Sequence of chain 2.D:
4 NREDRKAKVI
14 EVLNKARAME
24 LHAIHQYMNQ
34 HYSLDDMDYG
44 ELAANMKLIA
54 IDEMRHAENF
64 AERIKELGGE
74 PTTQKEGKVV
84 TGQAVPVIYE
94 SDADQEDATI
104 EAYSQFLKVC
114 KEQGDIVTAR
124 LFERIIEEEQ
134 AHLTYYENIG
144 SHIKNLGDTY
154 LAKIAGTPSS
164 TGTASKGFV

Binding-site contacts:
Ligand atom CGA contacts residue ARG20 of chain 2.C at 3.3 Å.
Ligand atom NB contacts residue MET57 of chain 2.C at 2.9 Å (h-bond).
Ligand atom C4D contacts residue MET57 of chain 2.D at 3.5 Å (hydrophobic).
Ligand atom O2B contacts residue ARG58 of chain 2.C at 3.2 Å.
Ligand atom CMD contacts residue MET31 of chain 2.C at 3.4 Å (hydrophobic).
Ligand atom O2B contacts residue SER168 of chain 2.D at 2.3 Å (h-bond).
Ligand atom CBB contacts residue ARG58 of chain 2.C at 3.5 Å.
Ligand atom O1D contacts residue HIS28 of chain 2.C at 3.3 Å.
Ligand atom CGC contacts residue SER168 of chain 2.D at 3.3 Å.
Ligand atom O1A contacts residue ARG20 of chain 2.C at 2.8 Å (salt-bridge).
Ligand atom C1B contacts residue MET57 of chain 2.D at 3.3 Å (hydrophobic).
Ligand atom C1B contacts residue MET57 of chain 2.C at 3.5 Å (hydrophobic).
Ligand atom CGD contacts residue ARG20 of chain 2.D at 3.1 Å.
Ligand atom CMD contacts residue GLU61 of chain 2.D at 3.5 Å.
Ligand atom ND contacts residue MET57 of chain 2.D at 2.9 Å.
Ligand atom O2A contacts residue ARG20 of chain 2.C at 3.0 Å (salt-bridge).
Ligand atom NB contacts residue MET57 of chain 2.D at 2.9 Å (h-bond).
Ligand atom O1D contacts residue ARG20 of chain 2.D at 2.8 Å (salt-bridge).
Ligand atom C1D contacts residue MET57 of chain 2.D at 3.4 Å (hydrophobic).
Ligand atom CMD contacts residue MET57 of chain 2.D at 3.4 Å (hydrophobic).
Ligand atom C1D contacts residue MET57 of chain 2.C at 3.5 Å (hydrophobic).
Ligand atom C1C contacts residue MET57 of chain 2.C at 3.6 Å (hydrophobic).
Ligand atom NA contacts residue MET57 of chain 2.D at 3.3 Å (h-bond).
Ligand atom CHB contacts residue MET57 of chain 2.D at 3.3 Å (hydrophobic).
Ligand atom O2A contacts residue MET31 of chain 2.D at 3.5 Å.
Ligand atom O1A contacts residue TYR35 of chain 2.D at 2.7 Å (h-bond).
Ligand atom O1C contacts residue SER168 of chain 2.D at 3.2 Å.
Ligand atom C4A contacts residue MET57 of chain 2.D at 3.4 Å (hydrophobic).
Ligand atom CMB contacts residue GLU61 of chain 2.C at 3.5 Å.
Ligand atom ND contacts residue MET57 of chain 2.C at 3.5 Å (h-bond).
Ligand atom CBB contacts residue SER168 of chain 2.D at 3.3 Å.
Ligand atom O2C contacts residue SER168 of chain 2.D at 2.8 Å.
Ligand atom NC contacts residue MET57 of chain 2.D at 3.0 Å (h-bond).
Ligand atom O2D contacts residue ARG20 of chain 2.D at 2.5 Å (salt-bridge).
Ligand atom O1B contacts residue LYS50 of chain 2.D at 2.7 Å (salt-bridge).
Ligand atom FE contacts residue MET57 of chain 2.C at 2.4 Å.
Ligand atom FE contacts residue MET57 of chain 2.D at 2.4 Å.
Ligand atom O2D contacts residue TYR35 of chain 2.C at 2.9 Å (h-bond).
Ligand atom CGB contacts residue SER168 of chain 2.D at 3.1 Å.
Ligand atom NC contacts residue MET57 of chain 2.C at 3.2 Å (h-bond).

The small molecule below binds the protein below.
Small molecule (SMILES): CC1=C(CCC(=O)O)C2=Cc3c(CCC(=O)O)c(C)c4n3[Fe@]35n6c(c(C)c(CCC(=O)O)c6=CC1=[N+]23)=CC1=[N+]5C(=C4)C(C)=C1CCC(=O)O

Sequence of chain 2.C:
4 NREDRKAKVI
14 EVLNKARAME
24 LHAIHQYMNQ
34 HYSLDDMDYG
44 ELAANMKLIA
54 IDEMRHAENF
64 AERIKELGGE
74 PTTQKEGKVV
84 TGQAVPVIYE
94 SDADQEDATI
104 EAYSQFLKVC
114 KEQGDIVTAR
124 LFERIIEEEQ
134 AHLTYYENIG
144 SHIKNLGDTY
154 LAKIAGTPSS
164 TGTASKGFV